Sequence of chain 1.A:
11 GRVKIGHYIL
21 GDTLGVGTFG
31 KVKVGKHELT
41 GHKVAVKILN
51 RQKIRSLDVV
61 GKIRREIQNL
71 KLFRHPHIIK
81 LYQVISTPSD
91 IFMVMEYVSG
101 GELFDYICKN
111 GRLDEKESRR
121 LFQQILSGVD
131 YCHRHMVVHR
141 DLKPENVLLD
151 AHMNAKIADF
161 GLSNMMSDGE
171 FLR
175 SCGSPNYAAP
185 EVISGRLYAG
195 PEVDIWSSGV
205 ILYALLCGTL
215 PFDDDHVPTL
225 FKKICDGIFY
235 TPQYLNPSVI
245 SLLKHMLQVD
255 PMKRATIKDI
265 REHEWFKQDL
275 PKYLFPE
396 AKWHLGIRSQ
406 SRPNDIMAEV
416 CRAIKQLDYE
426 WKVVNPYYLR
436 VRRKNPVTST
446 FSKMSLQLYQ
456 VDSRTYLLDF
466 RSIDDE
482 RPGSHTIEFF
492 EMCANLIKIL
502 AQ

The protein below binds the small molecule below.
Small molecule (SMILES): CN[C@@H]1C[C@H]2O[C@@](C)([C@@H]1OC)n1c3ccccc3c3c4c(c5c6ccccc6n2c5c31)C(=O)NC4

Binding-site contacts:
Ligand atom C9 contacts residue ILE79 of chain 1.A at 3.8 Å (hydrophobic).
Ligand atom C24 contacts residue GLU102 of chain 1.A at 3.5 Å.
Ligand atom C8 contacts residue LEU148 of chain 1.A at 3.7 Å (hydrophobic).
Ligand atom C4 contacts residue VAL98 of chain 1.A at 3.4 Å (hydrophobic).
Ligand atom C4 contacts residue LEU24 of chain 1.A at 3.7 Å (hydrophobic).
Ligand atom C20 contacts residue LEU24 of chain 1.A at 3.7 Å (hydrophobic).
Ligand atom C26 contacts residue GLY27 of chain 1.A at 3.4 Å.
Ligand atom C26 contacts residue GLY25 of chain 1.A at 3.7 Å.
Ligand atom C2 contacts residue GLY101 of chain 1.A at 3.6 Å.
Ligand atom O4 contacts residue LEU24 of chain 1.A at 3.8 Å.
Ligand atom C27 contacts residue ASN146 of chain 1.A at 3.4 Å.
Ligand atom N4 contacts residue GLU145 of chain 1.A at 2.8 Å (salt-bridge).
Ligand atom C7 contacts residue LEU148 of chain 1.A at 3.3 Å (hydrophobic).
Ligand atom C17 contacts residue VAL32 of chain 1.A at 3.5 Å (hydrophobic).
Ligand atom C16 contacts residue ASP159 of chain 1.A at 3.5 Å.
Ligand atom O6 contacts residue LEU148 of chain 1.A at 3.8 Å.
Ligand atom C8 contacts residue GLU96 of chain 1.A at 3.7 Å.
Ligand atom O5 contacts residue VAL98 of chain 1.A at 3.0 Å (h-bond).
Ligand atom C25 contacts residue LEU24 of chain 1.A at 3.4 Å (hydrophobic).
Ligand atom C3 contacts residue VAL98 of chain 1.A at 3.4 Å (hydrophobic).
Ligand atom N1 contacts residue ALA45 of chain 1.A at 3.3 Å.
Ligand atom C16 contacts residue VAL32 of chain 1.A at 3.6 Å (hydrophobic).
Ligand atom C10 contacts residue LEU148 of chain 1.A at 3.6 Å (hydrophobic).
Ligand atom C6 contacts residue LEU148 of chain 1.A at 3.6 Å (hydrophobic).
Ligand atom C28 contacts residue GLU102 of chain 1.A at 3.7 Å.
Ligand atom C13 contacts residue MET95 of chain 1.A at 3.6 Å (hydrophobic).
Ligand atom C3 contacts residue LEU24 of chain 1.A at 3.7 Å (hydrophobic).
Ligand atom O5 contacts residue TYR97 of chain 1.A at 3.4 Å.
Ligand atom N4 contacts residue GLU102 of chain 1.A at 3.3 Å.
Ligand atom N1 contacts residue ILE79 of chain 1.A at 3.8 Å.
Ligand atom C15 contacts residue ASP159 of chain 1.A at 3.4 Å.
Ligand atom C26 contacts residue VAL26 of chain 1.A at 3.6 Å (hydrophobic).
Ligand atom N1 contacts residue GLU96 of chain 1.A at 2.8 Å (salt-bridge).
Ligand atom N3 contacts residue LEU24 of chain 1.A at 3.8 Å.
Ligand atom O4 contacts residue GLY25 of chain 1.A at 3.5 Å.
Ligand atom C3 contacts residue GLY101 of chain 1.A at 3.6 Å.
Ligand atom C8 contacts residue ALA45 of chain 1.A at 3.6 Å (hydrophobic).
Ligand atom O5 contacts residue GLU96 of chain 1.A at 3.8 Å.
Ligand atom C9 contacts residue ALA45 of chain 1.A at 3.6 Å (hydrophobic).
Ligand atom C28 contacts residue GLU145 of chain 1.A at 3.5 Å.